The protein below binds the small molecule below.
Small molecule (SMILES): CC(C)C[C@H](NC(=O)[C@@H](NC(=O)[C@@H](NC(=O)[C@@H](N)CC(C)C)C(C)C)[C@@H](C)O)C(=O)N[C@H](C(=O)N[C@@H](Cc1ccccc1)C(=O)N[C@H](C(=O)O)C(C)C)C(C)C

Binding-site contacts:
Ligand atom CA contacts residue ASN158 of chain 1.A at 3.3 Å.
Ligand atom CA contacts residue GLU154 of chain 1.A at 3.0 Å.
Ligand atom CD2 contacts residue SER275 of chain 1.A at 3.3 Å.
Ligand atom CG1 contacts residue THR192 of chain 1.A at 3.6 Å.
Ligand atom OG1 contacts residue LYS195 of chain 1.A at 3.3 Å (salt-bridge).
Ligand atom O contacts residue LYS195 of chain 1.A at 2.9 Å (salt-bridge).
Ligand atom CA contacts residue ASN196 of chain 1.A at 3.4 Å.
Ligand atom N contacts residue GLU279 of chain 1.A at 3.2 Å (salt-bridge).
Ligand atom C contacts residue ASN196 of chain 1.A at 3.5 Å.
Ligand atom O contacts residue ASN196 of chain 1.A at 2.9 Å (h-bond).
Ligand atom N contacts residue GLU154 of chain 1.A at 3.3 Å (salt-bridge).
Ligand atom N contacts residue ASN158 of chain 1.A at 3.1 Å (h-bond).
Ligand atom CB contacts residue ASN158 of chain 1.A at 3.3 Å.
Ligand atom CG contacts residue ASN161 of chain 1.A at 3.6 Å.
Ligand atom C contacts residue THR199 of chain 1.A at 3.5 Å.
Ligand atom CD1 contacts residue ASN161 of chain 1.A at 3.5 Å.
Ligand atom O contacts residue THR199 of chain 1.A at 3.4 Å (h-bond).
Ligand atom CE2 contacts residue SER111 of chain 1.A at 3.6 Å.
Ligand atom CA contacts residue GLU235 of chain 1.A at 3.5 Å.
Ligand atom CG contacts residue GLU235 of chain 1.A at 3.4 Å.
Ligand atom CD1 contacts residue GLU235 of chain 1.A at 3.4 Å.
Ligand atom N contacts residue LYS195 of chain 1.A at 3.6 Å.
Ligand atom CD2 contacts residue GLU279 of chain 1.A at 3.4 Å.
Ligand atom O contacts residue ASN196 of chain 1.A at 3.4 Å (h-bond).
Ligand atom CB contacts residue GLU235 of chain 1.A at 3.2 Å.
Ligand atom OXT contacts residue LYS79 of chain 1.A at 2.6 Å (salt-bridge).
Ligand atom CA contacts residue GLU279 of chain 1.A at 3.0 Å.
Ligand atom O contacts residue LYS70 of chain 1.A at 3.4 Å (salt-bridge).
Ligand atom N contacts residue THR199 of chain 1.A at 2.9 Å (h-bond).
Ligand atom CG1 contacts residue ASP185 of chain 1.A at 3.5 Å.
Ligand atom C contacts residue ASN158 of chain 1.A at 3.7 Å.
Ligand atom N contacts residue ASN196 of chain 1.A at 2.8 Å (h-bond).
Ligand atom CG2 contacts residue GLU154 of chain 1.A at 3.4 Å.
Ligand atom CD2 contacts residue SER118 of chain 1.A at 3.4 Å.
Ligand atom O contacts residue ASN158 of chain 1.A at 3.1 Å (h-bond).
Ligand atom N contacts residue GLU235 of chain 1.A at 2.8 Å (salt-bridge).
Ligand atom CD1 contacts residue LEU276 of chain 1.A at 3.6 Å (hydrophobic).
Ligand atom CB contacts residue GLU154 of chain 1.A at 3.6 Å.
Ligand atom CB contacts residue LYS195 of chain 1.A at 3.4 Å.
Ligand atom O contacts residue GLU154 of chain 1.A at 2.9 Å (salt-bridge).

Sequence of chain 1.B:
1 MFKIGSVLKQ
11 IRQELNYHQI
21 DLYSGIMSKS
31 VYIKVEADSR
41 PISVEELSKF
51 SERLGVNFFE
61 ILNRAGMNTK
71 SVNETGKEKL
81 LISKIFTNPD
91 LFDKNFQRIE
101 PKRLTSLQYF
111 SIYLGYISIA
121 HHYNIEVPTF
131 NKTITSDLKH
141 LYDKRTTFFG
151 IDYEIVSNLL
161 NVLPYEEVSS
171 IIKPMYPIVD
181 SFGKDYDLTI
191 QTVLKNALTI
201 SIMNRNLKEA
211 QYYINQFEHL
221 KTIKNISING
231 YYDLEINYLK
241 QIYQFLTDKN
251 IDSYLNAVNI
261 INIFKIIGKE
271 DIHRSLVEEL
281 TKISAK

Sequence of chain 1.A:
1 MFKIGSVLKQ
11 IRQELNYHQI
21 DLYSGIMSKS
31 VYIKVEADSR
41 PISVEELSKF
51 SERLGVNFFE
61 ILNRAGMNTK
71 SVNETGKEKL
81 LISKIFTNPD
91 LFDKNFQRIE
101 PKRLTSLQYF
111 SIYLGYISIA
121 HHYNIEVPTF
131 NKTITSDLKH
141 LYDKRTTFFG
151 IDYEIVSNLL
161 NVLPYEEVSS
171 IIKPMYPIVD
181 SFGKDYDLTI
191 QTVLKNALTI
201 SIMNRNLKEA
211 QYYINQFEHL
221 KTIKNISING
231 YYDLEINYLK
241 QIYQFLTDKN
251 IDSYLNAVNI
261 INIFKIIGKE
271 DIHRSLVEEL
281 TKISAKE